Sequence of chain 1.B:
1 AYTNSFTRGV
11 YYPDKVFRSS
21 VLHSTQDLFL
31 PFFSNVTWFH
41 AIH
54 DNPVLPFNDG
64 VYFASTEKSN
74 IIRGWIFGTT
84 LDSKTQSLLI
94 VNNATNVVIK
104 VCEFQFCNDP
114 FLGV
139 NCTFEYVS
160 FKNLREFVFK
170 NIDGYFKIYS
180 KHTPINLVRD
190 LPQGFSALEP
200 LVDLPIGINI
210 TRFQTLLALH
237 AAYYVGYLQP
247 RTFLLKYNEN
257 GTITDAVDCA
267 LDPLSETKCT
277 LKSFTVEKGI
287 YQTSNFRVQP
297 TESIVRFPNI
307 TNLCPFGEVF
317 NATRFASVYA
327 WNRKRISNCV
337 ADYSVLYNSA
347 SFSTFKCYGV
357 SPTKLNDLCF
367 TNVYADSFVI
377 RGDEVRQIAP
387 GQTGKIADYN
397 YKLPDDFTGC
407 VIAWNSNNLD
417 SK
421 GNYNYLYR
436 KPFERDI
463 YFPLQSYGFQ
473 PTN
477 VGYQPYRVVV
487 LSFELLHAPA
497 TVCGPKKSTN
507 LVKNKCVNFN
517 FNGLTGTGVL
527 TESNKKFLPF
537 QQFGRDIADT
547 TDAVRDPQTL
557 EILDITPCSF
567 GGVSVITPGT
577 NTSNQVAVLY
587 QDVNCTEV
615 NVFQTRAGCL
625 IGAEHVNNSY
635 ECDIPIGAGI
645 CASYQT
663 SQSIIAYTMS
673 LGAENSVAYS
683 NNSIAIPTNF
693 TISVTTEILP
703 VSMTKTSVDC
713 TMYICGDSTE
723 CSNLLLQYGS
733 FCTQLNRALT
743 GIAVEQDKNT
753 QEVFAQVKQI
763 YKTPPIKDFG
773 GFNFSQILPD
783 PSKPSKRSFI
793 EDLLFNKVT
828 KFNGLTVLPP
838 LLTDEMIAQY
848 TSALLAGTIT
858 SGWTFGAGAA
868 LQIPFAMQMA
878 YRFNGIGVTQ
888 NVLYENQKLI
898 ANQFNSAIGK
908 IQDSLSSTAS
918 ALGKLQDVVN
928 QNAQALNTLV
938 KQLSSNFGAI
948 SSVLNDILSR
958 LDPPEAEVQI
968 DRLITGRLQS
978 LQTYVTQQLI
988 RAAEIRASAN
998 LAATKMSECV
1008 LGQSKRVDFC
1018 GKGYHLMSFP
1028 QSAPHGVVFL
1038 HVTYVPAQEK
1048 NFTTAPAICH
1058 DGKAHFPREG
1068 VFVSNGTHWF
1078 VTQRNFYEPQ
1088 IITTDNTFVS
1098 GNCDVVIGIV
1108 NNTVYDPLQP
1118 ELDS

Binding-site contacts:
Ligand atom O7 contacts residue ASN35 of chain 1.B at 3.2 Å (h-bond).
Ligand atom C1 contacts residue ASN35 of chain 1.B at 1.5 Å.
Ligand atom C2 contacts residue ASN35 of chain 1.B at 2.5 Å.
Ligand atom C8 contacts residue ASN35 of chain 1.B at 4.4 Å.
Ligand atom C3 contacts residue ASN35 of chain 1.B at 3.9 Å.
Ligand atom N2 contacts residue ASN35 of chain 1.B at 3.0 Å (h-bond).
Ligand atom O5 contacts residue ASN35 of chain 1.B at 2.4 Å (h-bond).
Ligand atom C5 contacts residue ASN35 of chain 1.B at 3.8 Å.
Ligand atom C4 contacts residue ASN35 of chain 1.B at 4.3 Å.
Ligand atom C7 contacts residue ASN35 of chain 1.B at 3.3 Å.

A protein and the small-molecule ligand that binds it are described below.
Small molecule (SMILES): CC(=O)N[C@@H]1[C@@H](O)[C@H](O)[C@@H](CO)O[C@H]1O